Sequence of chain 1.F:
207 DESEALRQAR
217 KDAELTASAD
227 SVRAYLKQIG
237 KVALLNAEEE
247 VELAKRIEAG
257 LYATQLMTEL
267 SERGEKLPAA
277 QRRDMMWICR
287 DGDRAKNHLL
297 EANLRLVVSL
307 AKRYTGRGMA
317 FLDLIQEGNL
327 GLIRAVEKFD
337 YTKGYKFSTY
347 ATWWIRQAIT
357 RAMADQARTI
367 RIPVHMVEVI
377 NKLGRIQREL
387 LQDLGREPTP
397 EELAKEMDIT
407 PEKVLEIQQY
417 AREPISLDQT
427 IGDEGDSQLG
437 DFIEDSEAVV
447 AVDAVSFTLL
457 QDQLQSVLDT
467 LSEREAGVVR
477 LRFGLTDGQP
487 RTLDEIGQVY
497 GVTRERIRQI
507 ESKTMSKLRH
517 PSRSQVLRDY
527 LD

This protein binds this small molecule.
Small molecule (SMILES): Nc1nc(=O)c2ncn([C@@H]3O[C@H](CO)[C@@H](O[P](=O)(O)OC[C@H]4O[C@@H](n5cnc6c(=O)nc(N)[nH]c65)[C@H](O)[C@@H]4O[P](=O)(O)OC[C@H]4O[C@@H](n5cnc6c(N)ncnc65)[C@H](O)[C@@H]4O)[C@H]3O)c2[nH]1

Binding-site contacts:
Ligand atom OP2 contacts residue GLU490 of chain 1.C at 3.5 Å (salt-bridge).
Ligand atom P contacts residue GLN614 of chain 1.C at 3.9 Å.
Ligand atom O2' contacts residue ARG500 of chain 1.D at 3.1 Å (salt-bridge).
Ligand atom O3' contacts residue ASP535 of chain 1.D at 3.5 Å (salt-bridge).
Ligand atom O2' contacts residue GLY538 of chain 1.D at 4.1 Å.
Ligand atom O4' contacts residue GLY538 of chain 1.D at 4.2 Å.
Ligand atom C4' contacts residue MG1 of chain 1.L at 3.8 Å.
Ligand atom OP1 contacts residue GLN614 of chain 1.C at 3.0 Å (h-bond).
Ligand atom O5' contacts residue LYS892 of chain 1.C at 4.0 Å.
Ligand atom O4' contacts residue ASP539 of chain 1.D at 4.2 Å.
Ligand atom O3' contacts residue MG1 of chain 1.L at 1.8 Å.
Ligand atom O3' contacts residue LYS884 of chain 1.C at 3.2 Å (salt-bridge).
Ligand atom C4' contacts residue HIS1035 of chain 1.C at 3.4 Å.
Ligand atom C4' contacts residue ASP537 of chain 1.D at 3.8 Å.
Ligand atom O3' contacts residue GLN614 of chain 1.C at 3.7 Å.
Ligand atom P contacts residue LYS884 of chain 1.C at 3.9 Å.
Ligand atom C3' contacts residue ASP537 of chain 1.D at 3.8 Å.
Ligand atom C5' contacts residue GLN614 of chain 1.C at 3.6 Å.
Ligand atom O2' contacts residue ASP539 of chain 1.D at 2.8 Å (salt-bridge).
Ligand atom OP1 contacts residue LYS892 of chain 1.C at 2.7 Å (salt-bridge).
Ligand atom C4' contacts residue GLY538 of chain 1.D at 4.1 Å.
Ligand atom OP2 contacts residue GLU490 of chain 1.C at 4.2 Å.
Ligand atom C3' contacts residue MG1 of chain 1.L at 3.0 Å.
Ligand atom O2' contacts residue MG1 of chain 1.L at 3.0 Å.
Ligand atom C5' contacts residue ASP537 of chain 1.D at 3.7 Å.
Ligand atom C2' contacts residue MG1 of chain 1.L at 3.5 Å.
Ligand atom O3' contacts residue ASP537 of chain 1.D at 2.7 Å (salt-bridge).
Ligand atom OP1 contacts residue LYS884 of chain 1.C at 3.2 Å (salt-bridge).
Ligand atom C5' contacts residue GLY538 of chain 1.D at 4.2 Å.
Ligand atom OP2 contacts residue LYS892 of chain 1.C at 3.9 Å.
Ligand atom C3' contacts residue ASP539 of chain 1.D at 3.5 Å.
Ligand atom P contacts residue LYS892 of chain 1.C at 3.6 Å.
Ligand atom C5' contacts residue HIS1035 of chain 1.C at 4.0 Å.
Ligand atom O4' contacts residue HIS1035 of chain 1.C at 3.4 Å.
Ligand atom C2' contacts residue ARG500 of chain 1.D at 4.1 Å.
Ligand atom C4' contacts residue ASP539 of chain 1.D at 3.3 Å.
Ligand atom OP1 contacts residue ASP537 of chain 1.D at 3.8 Å.
Ligand atom C2' contacts residue ASP539 of chain 1.D at 3.7 Å.
Ligand atom O3' contacts residue ASP539 of chain 1.D at 3.0 Å (salt-bridge).
Ligand atom O5' contacts residue PRO489 of chain 1.C at 3.7 Å.

Sequence of chain 1.C:
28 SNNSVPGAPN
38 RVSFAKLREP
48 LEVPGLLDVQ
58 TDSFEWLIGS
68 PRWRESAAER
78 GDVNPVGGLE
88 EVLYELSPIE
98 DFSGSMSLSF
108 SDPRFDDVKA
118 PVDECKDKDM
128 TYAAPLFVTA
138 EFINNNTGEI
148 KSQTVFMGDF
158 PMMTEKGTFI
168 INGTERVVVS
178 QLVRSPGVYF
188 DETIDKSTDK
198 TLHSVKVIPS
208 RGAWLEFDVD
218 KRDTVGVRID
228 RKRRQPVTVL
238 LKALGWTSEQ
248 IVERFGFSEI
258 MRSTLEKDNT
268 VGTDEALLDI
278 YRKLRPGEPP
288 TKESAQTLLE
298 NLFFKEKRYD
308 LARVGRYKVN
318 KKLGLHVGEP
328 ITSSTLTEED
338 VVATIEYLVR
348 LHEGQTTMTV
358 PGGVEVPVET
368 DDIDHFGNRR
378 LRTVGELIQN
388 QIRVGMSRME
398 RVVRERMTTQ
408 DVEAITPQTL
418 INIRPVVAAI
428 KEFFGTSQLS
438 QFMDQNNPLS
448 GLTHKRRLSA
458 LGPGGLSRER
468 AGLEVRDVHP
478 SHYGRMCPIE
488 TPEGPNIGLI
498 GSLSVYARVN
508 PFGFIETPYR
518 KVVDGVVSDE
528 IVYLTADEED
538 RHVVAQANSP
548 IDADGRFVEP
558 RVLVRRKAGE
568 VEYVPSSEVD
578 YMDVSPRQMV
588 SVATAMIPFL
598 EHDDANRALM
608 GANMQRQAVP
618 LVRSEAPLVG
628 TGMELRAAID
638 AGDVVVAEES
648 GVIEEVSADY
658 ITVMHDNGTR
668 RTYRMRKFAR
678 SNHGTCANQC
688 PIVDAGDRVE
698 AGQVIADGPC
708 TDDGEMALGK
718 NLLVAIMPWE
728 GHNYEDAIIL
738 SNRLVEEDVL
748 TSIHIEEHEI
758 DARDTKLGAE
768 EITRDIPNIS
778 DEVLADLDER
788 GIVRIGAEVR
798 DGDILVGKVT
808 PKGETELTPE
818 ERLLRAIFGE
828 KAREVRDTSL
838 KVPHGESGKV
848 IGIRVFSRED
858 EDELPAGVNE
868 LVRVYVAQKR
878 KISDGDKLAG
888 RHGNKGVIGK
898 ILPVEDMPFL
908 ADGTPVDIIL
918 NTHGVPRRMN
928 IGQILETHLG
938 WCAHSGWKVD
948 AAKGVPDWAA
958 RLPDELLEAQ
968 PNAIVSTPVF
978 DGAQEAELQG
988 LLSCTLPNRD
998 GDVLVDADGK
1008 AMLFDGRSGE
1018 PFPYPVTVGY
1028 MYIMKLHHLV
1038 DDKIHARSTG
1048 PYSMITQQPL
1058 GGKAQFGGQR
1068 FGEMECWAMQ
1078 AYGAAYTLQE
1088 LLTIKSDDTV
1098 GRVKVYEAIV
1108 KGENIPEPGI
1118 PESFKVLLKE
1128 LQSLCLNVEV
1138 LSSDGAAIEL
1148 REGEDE

Sequence of chain 1.D:
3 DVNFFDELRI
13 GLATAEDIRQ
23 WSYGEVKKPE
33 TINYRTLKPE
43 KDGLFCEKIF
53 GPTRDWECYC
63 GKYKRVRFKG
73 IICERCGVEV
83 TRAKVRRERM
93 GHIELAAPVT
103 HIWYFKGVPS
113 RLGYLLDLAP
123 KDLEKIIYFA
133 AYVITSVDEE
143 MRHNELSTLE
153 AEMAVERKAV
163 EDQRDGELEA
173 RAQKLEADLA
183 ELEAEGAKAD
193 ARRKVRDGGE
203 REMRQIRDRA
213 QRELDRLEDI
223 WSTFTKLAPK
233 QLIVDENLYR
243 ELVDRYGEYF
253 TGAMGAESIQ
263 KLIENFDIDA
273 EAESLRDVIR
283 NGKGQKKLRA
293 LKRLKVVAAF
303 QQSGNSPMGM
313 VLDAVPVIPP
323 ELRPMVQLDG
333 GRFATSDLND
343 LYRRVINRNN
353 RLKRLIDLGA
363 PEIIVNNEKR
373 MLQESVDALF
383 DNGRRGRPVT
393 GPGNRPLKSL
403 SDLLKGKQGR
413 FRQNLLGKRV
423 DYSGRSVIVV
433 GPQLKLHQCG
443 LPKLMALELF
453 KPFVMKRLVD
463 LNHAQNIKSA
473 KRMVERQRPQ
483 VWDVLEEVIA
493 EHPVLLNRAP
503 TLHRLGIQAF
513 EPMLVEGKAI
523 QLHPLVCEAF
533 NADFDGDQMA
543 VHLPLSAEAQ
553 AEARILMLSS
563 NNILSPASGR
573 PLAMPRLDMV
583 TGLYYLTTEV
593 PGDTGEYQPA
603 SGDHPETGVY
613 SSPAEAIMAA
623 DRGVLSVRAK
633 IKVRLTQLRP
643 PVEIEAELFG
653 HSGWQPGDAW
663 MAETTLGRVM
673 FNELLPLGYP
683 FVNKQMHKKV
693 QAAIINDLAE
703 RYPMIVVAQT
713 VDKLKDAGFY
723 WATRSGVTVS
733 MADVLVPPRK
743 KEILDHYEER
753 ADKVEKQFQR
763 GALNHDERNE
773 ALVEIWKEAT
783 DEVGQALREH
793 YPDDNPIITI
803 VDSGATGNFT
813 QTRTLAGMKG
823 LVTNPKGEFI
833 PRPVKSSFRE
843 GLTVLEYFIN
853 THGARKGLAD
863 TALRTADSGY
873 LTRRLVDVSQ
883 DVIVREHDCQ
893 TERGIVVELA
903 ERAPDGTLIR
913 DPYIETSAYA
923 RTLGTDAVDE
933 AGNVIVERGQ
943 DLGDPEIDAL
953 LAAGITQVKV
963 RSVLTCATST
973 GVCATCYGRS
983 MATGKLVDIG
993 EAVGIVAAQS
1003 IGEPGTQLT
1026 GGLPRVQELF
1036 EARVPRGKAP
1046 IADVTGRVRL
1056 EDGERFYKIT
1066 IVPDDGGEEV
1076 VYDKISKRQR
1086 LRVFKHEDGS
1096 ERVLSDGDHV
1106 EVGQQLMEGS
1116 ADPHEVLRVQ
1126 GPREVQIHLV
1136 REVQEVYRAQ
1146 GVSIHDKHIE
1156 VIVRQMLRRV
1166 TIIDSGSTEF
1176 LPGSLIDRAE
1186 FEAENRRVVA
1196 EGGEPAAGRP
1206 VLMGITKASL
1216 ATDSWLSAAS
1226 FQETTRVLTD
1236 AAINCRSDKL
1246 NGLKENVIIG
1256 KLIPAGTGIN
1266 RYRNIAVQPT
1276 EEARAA